The small molecule below binds the protein below.
Small molecule (SMILES): N[C@@H](Cc1cc(I)c(Oc2cc(I)c(O)c(I)c2)c(I)c1)C(=O)O

Binding-site contacts:
Ligand atom N contacts residue ASN151 of chain 1.A at 3.1 Å (h-bond).
Ligand atom OXT contacts residue ARG140 of chain 1.A at 3.9 Å.
Ligand atom C5' contacts residue HIS255 of chain 1.A at 3.6 Å.
Ligand atom I5' contacts residue PHE279 of chain 1.A at 3.5 Å.
Ligand atom C5' contacts residue ILE96 of chain 1.A at 3.6 Å (hydrophobic).
Ligand atom I5' contacts residue ILE96 of chain 1.A at 3.7 Å.
Ligand atom O contacts residue ARG102 of chain 1.A at 2.9 Å (salt-bridge).
Ligand atom OXT contacts residue ARG136 of chain 1.A at 3.7 Å.
Ligand atom I3 contacts residue ILE173 of chain 1.A at 3.4 Å.
Ligand atom C3' contacts residue LEU166 of chain 1.A at 3.6 Å (hydrophobic).
Ligand atom C6 contacts residue ALA99 of chain 1.A at 3.8 Å (hydrophobic).
Ligand atom I5' contacts residue MET133 of chain 1.A at 3.1 Å.
Ligand atom I5 contacts residue ILE95 of chain 1.A at 3.7 Å.
Ligand atom C contacts residue ARG102 of chain 1.A at 3.6 Å.
Ligand atom N contacts residue THR149 of chain 1.A at 3.8 Å.
Ligand atom C2 contacts residue MET133 of chain 1.A at 3.5 Å (hydrophobic).
Ligand atom C1 contacts residue MET133 of chain 1.A at 4.0 Å (hydrophobic).
Ligand atom CA contacts residue ASN151 of chain 1.A at 3.9 Å.
Ligand atom CA contacts residue ARG136 of chain 1.A at 3.9 Å.
Ligand atom OXT contacts residue ARG102 of chain 1.A at 3.5 Å (salt-bridge).
Ligand atom O contacts residue ARG136 of chain 1.A at 3.5 Å.
Ligand atom C7 contacts residue ALA99 of chain 1.A at 3.5 Å (hydrophobic).
Ligand atom C7 contacts residue MET133 of chain 1.A at 3.9 Å (hydrophobic).
Ligand atom O4' contacts residue HIS255 of chain 1.A at 3.3 Å (h-bond).
Ligand atom C2' contacts residue LEU166 of chain 1.A at 3.9 Å (hydrophobic).
Ligand atom O4' contacts residue MET262 of chain 1.A at 3.6 Å.
Ligand atom I5' contacts residue HIS255 of chain 1.A at 3.2 Å.
Ligand atom CA contacts residue MET133 of chain 1.A at 3.5 Å (hydrophobic).
Ligand atom C contacts residue ARG136 of chain 1.A at 3.6 Å.
Ligand atom I5 contacts residue ILE96 of chain 1.A at 3.7 Å.
Ligand atom O4' contacts residue PHE275 of chain 1.A at 3.0 Å.
Ligand atom N contacts residue LEU150 of chain 1.A at 3.5 Å.
Ligand atom C7 contacts residue ASN151 of chain 1.A at 3.8 Å.
Ligand atom I5' contacts residue MET130 of chain 1.A at 3.9 Å.
Ligand atom C4' contacts residue LEU166 of chain 1.A at 3.9 Å (hydrophobic).
Ligand atom OXT contacts residue ASN151 of chain 1.A at 3.7 Å.
Ligand atom I3 contacts residue MET130 of chain 1.A at 3.6 Å.
Ligand atom N contacts residue ALA137 of chain 1.A at 3.8 Å.
Ligand atom I5 contacts residue PHE92 of chain 1.A at 3.2 Å.
Ligand atom C4' contacts residue HIS255 of chain 1.A at 3.6 Å.

Sequence of chain 1.A:
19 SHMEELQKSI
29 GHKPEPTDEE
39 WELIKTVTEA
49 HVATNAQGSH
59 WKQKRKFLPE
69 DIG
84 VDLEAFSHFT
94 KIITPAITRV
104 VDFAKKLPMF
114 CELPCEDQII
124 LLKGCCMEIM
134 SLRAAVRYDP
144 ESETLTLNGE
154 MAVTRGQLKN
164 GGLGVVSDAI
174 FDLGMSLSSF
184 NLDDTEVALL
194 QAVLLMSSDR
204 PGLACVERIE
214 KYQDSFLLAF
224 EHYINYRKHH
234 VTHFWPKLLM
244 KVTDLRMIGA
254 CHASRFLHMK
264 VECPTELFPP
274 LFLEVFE